A small-molecule ligand and the protein it binds are described below.
Small molecule (SMILES): CC(=O)N[C@H]1[C@H](O[C@H]2[C@H](O)[C@@H](NC(C)=O)CO[C@@H]2CO)O[C@H](CO)[C@@H](O)[C@@H]1O

Binding-site contacts:
Ligand atom O6 contacts residue ASN150 of chain 1.A at 3.1 Å (h-bond).
Ligand atom C1 contacts residue ASN148 of chain 1.A at 4.3 Å.
Ligand atom C1 contacts residue THR147 of chain 1.A at 4.1 Å.
Ligand atom N2 contacts residue THR147 of chain 1.A at 4.1 Å.
Ligand atom C2 contacts residue ASN145 of chain 1.A at 2.3 Å.
Ligand atom C1 contacts residue ASN145 of chain 1.A at 1.5 Å.
Ligand atom C6 contacts residue GLY149 of chain 1.A at 4.3 Å.
Ligand atom C5 contacts residue ASN148 of chain 1.A at 4.1 Å.
Ligand atom C5 contacts residue ASN145 of chain 1.A at 3.6 Å.
Ligand atom C4 contacts residue ASN145 of chain 1.A at 4.1 Å.
Ligand atom C7 contacts residue ASN145 of chain 1.A at 3.6 Å.
Ligand atom C6 contacts residue ASN150 of chain 1.A at 3.8 Å.
Ligand atom O6 contacts residue GLY149 of chain 1.A at 2.9 Å.
Ligand atom O7 contacts residue ASN145 of chain 1.A at 3.5 Å (h-bond).
Ligand atom O5 contacts residue ASN148 of chain 1.A at 3.8 Å.
Ligand atom C1 contacts residue ASN150 of chain 1.A at 4.3 Å.
Ligand atom C6 contacts residue ASN148 of chain 1.A at 4.2 Å.
Ligand atom O5 contacts residue ASN150 of chain 1.A at 3.3 Å (h-bond).
Ligand atom N2 contacts residue ASN145 of chain 1.A at 2.9 Å (h-bond).
Ligand atom C3 contacts residue ASN145 of chain 1.A at 3.7 Å.
Ligand atom O5 contacts residue ASN145 of chain 1.A at 2.3 Å (h-bond).
Ligand atom C5 contacts residue ASN150 of chain 1.A at 4.1 Å.
Ligand atom O6 contacts residue ASN148 of chain 1.A at 3.2 Å (h-bond).
Ligand atom O5 contacts residue GLY149 of chain 1.A at 4.1 Å.

Sequence of chain 1.A:
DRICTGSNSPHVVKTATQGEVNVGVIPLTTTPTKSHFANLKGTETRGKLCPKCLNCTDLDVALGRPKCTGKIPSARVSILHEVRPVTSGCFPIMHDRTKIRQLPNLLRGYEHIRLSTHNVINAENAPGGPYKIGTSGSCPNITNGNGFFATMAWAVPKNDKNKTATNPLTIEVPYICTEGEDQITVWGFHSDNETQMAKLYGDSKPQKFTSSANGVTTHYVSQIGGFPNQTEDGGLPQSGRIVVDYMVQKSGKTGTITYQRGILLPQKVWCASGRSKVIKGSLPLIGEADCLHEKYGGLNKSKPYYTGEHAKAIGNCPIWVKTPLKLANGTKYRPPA